This small molecule binds to this protein.
Small molecule (SMILES): O=c1[nH]cnc2nc[nH]c12

Sequence of chain 1.A:
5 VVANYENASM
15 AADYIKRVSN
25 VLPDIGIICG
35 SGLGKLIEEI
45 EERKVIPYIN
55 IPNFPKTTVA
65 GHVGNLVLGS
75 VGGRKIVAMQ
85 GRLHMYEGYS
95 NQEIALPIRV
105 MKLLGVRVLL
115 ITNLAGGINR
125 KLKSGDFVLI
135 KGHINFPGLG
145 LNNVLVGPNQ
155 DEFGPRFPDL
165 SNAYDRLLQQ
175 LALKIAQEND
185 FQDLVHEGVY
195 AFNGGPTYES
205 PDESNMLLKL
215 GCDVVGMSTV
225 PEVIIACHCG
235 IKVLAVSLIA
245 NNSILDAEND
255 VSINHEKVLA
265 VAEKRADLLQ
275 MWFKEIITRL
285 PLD

Binding-site contacts:
Ligand atom O6 contacts residue GLU203 of chain 1.A at 3.9 Å.
Ligand atom O6 contacts residue GLY120 of chain 1.A at 3.7 Å.
Ligand atom O6 contacts residue ASN245 of chain 1.A at 3.2 Å (h-bond).
Ligand atom N9 contacts residue ALA119 of chain 1.A at 4.0 Å.
Ligand atom N1 contacts residue ASN245 of chain 1.A at 2.6 Å (h-bond).
Ligand atom N9 contacts residue VAL219 of chain 1.A at 3.8 Å.
Ligand atom N3 contacts residue ALA119 of chain 1.A at 3.5 Å.
Ligand atom C2 contacts residue TYR202 of chain 1.A at 4.1 Å (hydrophobic).
Ligand atom C2 contacts residue ALA119 of chain 1.A at 3.6 Å (hydrophobic).
Ligand atom C8 contacts residue GLY220 of chain 1.A at 3.9 Å.
Ligand atom N1 contacts residue GLY120 of chain 1.A at 3.8 Å.
Ligand atom N7 contacts residue GLY120 of chain 1.A at 4.1 Å.
Ligand atom C6 contacts residue TYR202 of chain 1.A at 3.8 Å (hydrophobic).
Ligand atom N1 contacts residue ILE257 of chain 1.A at 4.1 Å.
Ligand atom N9 contacts residue GLY220 of chain 1.A at 3.9 Å.
Ligand atom O6 contacts residue SER247 of chain 1.A at 3.1 Å (h-bond).
Ligand atom C8 contacts residue VAL219 of chain 1.A at 3.5 Å (hydrophobic).
Ligand atom C5 contacts residue GLU203 of chain 1.A at 3.8 Å.
Ligand atom C2 contacts residue VAL262 of chain 1.A at 3.6 Å (hydrophobic).
Ligand atom N3 contacts residue GLY120 of chain 1.A at 3.8 Å.
Ligand atom N7 contacts residue VAL219 of chain 1.A at 3.9 Å.
Ligand atom N9 contacts residue MET221 of chain 1.A at 4.1 Å.
Ligand atom N7 contacts residue TYR202 of chain 1.A at 3.8 Å.
Ligand atom C4 contacts residue ALA119 of chain 1.A at 3.8 Å (hydrophobic).
Ligand atom O6 contacts residue ILE257 of chain 1.A at 3.8 Å.
Ligand atom C8 contacts residue GLU203 of chain 1.A at 3.1 Å.
Ligand atom N7 contacts residue GLU203 of chain 1.A at 2.7 Å (salt-bridge).
Ligand atom C5 contacts residue GLY120 of chain 1.A at 3.5 Å.
Ligand atom C4 contacts residue TYR202 of chain 1.A at 3.8 Å (hydrophobic).
Ligand atom C6 contacts residue ASN245 of chain 1.A at 3.5 Å.
Ligand atom C4 contacts residue GLY120 of chain 1.A at 3.6 Å.
Ligand atom C6 contacts residue GLY120 of chain 1.A at 3.6 Å.
Ligand atom C2 contacts residue GLY120 of chain 1.A at 3.9 Å.
Ligand atom C5 contacts residue TYR202 of chain 1.A at 3.6 Å (hydrophobic).
Ligand atom N3 contacts residue TYR202 of chain 1.A at 4.0 Å.
Ligand atom C8 contacts residue MET221 of chain 1.A at 3.8 Å (hydrophobic).
Ligand atom C2 contacts residue ALA244 of chain 1.A at 3.9 Å (hydrophobic).
Ligand atom N1 contacts residue ALA119 of chain 1.A at 4.0 Å.
Ligand atom C5 contacts residue ALA119 of chain 1.A at 4.1 Å (hydrophobic).
Ligand atom C2 contacts residue ASN245 of chain 1.A at 3.5 Å.